Binding-site contacts:
Ligand atom O2' contacts residue ASP40 of chain 1.B at 2.8 Å (salt-bridge).
Ligand atom O2B contacts residue MG1 of chain 1.I at 2.0 Å.
Ligand atom O1B contacts residue VAL25 of chain 1.B at 3.3 Å (h-bond).
Ligand atom C8 contacts residue SER29 of chain 1.B at 3.4 Å.
Ligand atom O3A contacts residue GLY26 of chain 1.B at 3.1 Å (h-bond).
Ligand atom O2G contacts residue GLY72 of chain 1.B at 2.9 Å (h-bond).
Ligand atom O1A contacts residue GLY26 of chain 1.B at 3.4 Å.
Ligand atom O2G contacts residue LYS27 of chain 1.B at 2.7 Å (salt-bridge).
Ligand atom C5' contacts residue SER24 of chain 1.B at 3.3 Å.
Ligand atom O1B contacts residue GLY26 of chain 1.B at 3.0 Å (h-bond).
Ligand atom C4' contacts residue SER24 of chain 1.B at 3.5 Å.
Ligand atom C6 contacts residue ASP130 of chain 1.B at 3.5 Å.
Ligand atom O1G contacts residue THR46 of chain 1.B at 2.8 Å (h-bond).
Ligand atom O3G contacts residue GLN23 of chain 1.B at 3.6 Å.
Ligand atom PG contacts residue MG1 of chain 1.I at 3.2 Å.
Ligand atom O1A contacts residue SER29 of chain 1.B at 2.7 Å (h-bond).
Ligand atom C2 contacts residue ASP130 of chain 1.B at 3.5 Å.
Ligand atom O6 contacts residue ASN127 of chain 1.B at 3.5 Å (h-bond).
Ligand atom O6 contacts residue LYS159 of chain 1.B at 3.2 Å (salt-bridge).
Ligand atom N3B contacts residue MG1 of chain 1.I at 3.4 Å.
Ligand atom O2' contacts residue PHE39 of chain 1.B at 3.3 Å.
Ligand atom N2 contacts residue ASP130 of chain 1.B at 2.8 Å (salt-bridge).
Ligand atom N2 contacts residue LEU131 of chain 1.B at 3.5 Å.
Ligand atom O4' contacts residue LYS128 of chain 1.B at 3.3 Å (salt-bridge).
Ligand atom O3' contacts residue ASN41 of chain 1.B at 2.8 Å (h-bond).
Ligand atom O2' contacts residue ASN41 of chain 1.B at 3.2 Å (h-bond).
Ligand atom O6 contacts residue ASP130 of chain 1.B at 3.3 Å (salt-bridge).
Ligand atom O2B contacts residue THR28 of chain 1.B at 2.9 Å (h-bond).
Ligand atom N7 contacts residue ASN127 of chain 1.B at 3.2 Å (h-bond).
Ligand atom N3B contacts residue SER24 of chain 1.B at 3.1 Å (h-bond).
Ligand atom O6 contacts residue ALA158 of chain 1.B at 2.9 Å (h-bond).
Ligand atom O3G contacts residue TYR43 of chain 1.B at 2.5 Å (h-bond).
Ligand atom O2G contacts residue GLN23 of chain 1.B at 3.5 Å.
Ligand atom O2A contacts residue TYR43 of chain 1.B at 3.5 Å.
Ligand atom PB contacts residue MG1 of chain 1.I at 3.2 Å.
Ligand atom O1G contacts residue MG1 of chain 1.I at 2.0 Å.
Ligand atom O1B contacts residue LYS27 of chain 1.B at 2.9 Å (salt-bridge).
Ligand atom O6 contacts residue SER157 of chain 1.B at 3.5 Å (h-bond).
Ligand atom N1 contacts residue ASP130 of chain 1.B at 2.8 Å (salt-bridge).
Ligand atom O1A contacts residue THR28 of chain 1.B at 3.5 Å (h-bond).

A small-molecule ligand and the protein it binds are described below.
Small molecule (SMILES): Nc1nc2c(ncn2[C@@H]2O[C@H](CO[P](=O)(O)O[P](=O)(O)NP(=O)(O)O)[C@@H](O)[C@H]2O)c(=O)[nH]1

Sequence of chain 1.B:
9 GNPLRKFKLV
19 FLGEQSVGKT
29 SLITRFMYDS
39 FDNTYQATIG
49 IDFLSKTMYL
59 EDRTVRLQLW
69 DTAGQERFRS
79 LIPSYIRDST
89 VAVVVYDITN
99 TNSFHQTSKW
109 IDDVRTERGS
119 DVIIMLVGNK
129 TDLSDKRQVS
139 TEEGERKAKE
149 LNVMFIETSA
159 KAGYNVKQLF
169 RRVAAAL